This small molecule binds to this protein.
Small molecule (SMILES): CC(=O)N[C@H]1[C@H](O[C@H]2[C@H](O)[C@@H](NC(C)=O)CO[C@@H]2CO[C@@H]2O[C@@H](C)[C@@H](O)[C@@H](O)[C@@H]2O)O[C@H](CO)[C@@H](O)[C@@H]1O

Binding-site contacts:
Ligand atom C6 contacts residue HIS313 of chain 1.B at 3.8 Å.
Ligand atom C2 contacts residue ASN337 of chain 1.B at 2.5 Å.
Ligand atom O7 contacts residue ASN337 of chain 1.B at 3.3 Å (h-bond).
Ligand atom O5 contacts residue HIS313 of chain 1.B at 3.3 Å (h-bond).
Ligand atom C7 contacts residue GLU391 of chain 1.B at 3.8 Å.
Ligand atom O5 contacts residue ASN337 of chain 1.B at 2.4 Å (h-bond).
Ligand atom C6 contacts residue HIS313 of chain 1.B at 4.1 Å.
Ligand atom C1 contacts residue GLU391 of chain 1.B at 4.4 Å.
Ligand atom C1 contacts residue ASN337 of chain 1.B at 1.4 Å.
Ligand atom C5 contacts residue ASN337 of chain 1.B at 3.7 Å.
Ligand atom C5 contacts residue HIS313 of chain 1.B at 3.9 Å.
Ligand atom C2 contacts residue GLU391 of chain 1.B at 3.8 Å.
Ligand atom C4 contacts residue ASN337 of chain 1.B at 4.3 Å.
Ligand atom C8 contacts residue ARG389 of chain 1.B at 3.5 Å.
Ligand atom O6 contacts residue HIS313 of chain 1.B at 4.0 Å.
Ligand atom C7 contacts residue SER365 of chain 1.B at 4.3 Å.
Ligand atom C3 contacts residue GLU391 of chain 1.B at 3.7 Å.
Ligand atom C8 contacts residue SER365 of chain 1.B at 3.9 Å.
Ligand atom N2 contacts residue SER365 of chain 1.B at 4.2 Å.
Ligand atom C7 contacts residue ASN337 of chain 1.B at 3.4 Å.
Ligand atom N2 contacts residue GLU391 of chain 1.B at 2.9 Å (salt-bridge).
Ligand atom C5 contacts residue HIS313 of chain 1.B at 4.1 Å.
Ligand atom O5 contacts residue HIS313 of chain 1.B at 3.9 Å.
Ligand atom C8 contacts residue GLU363 of chain 1.B at 3.6 Å.
Ligand atom C3 contacts residue ASN337 of chain 1.B at 3.8 Å.
Ligand atom C8 contacts residue GLU391 of chain 1.B at 3.3 Å.
Ligand atom C1 contacts residue HIS313 of chain 1.B at 4.2 Å.
Ligand atom N2 contacts residue ASN337 of chain 1.B at 3.0 Å (h-bond).
Ligand atom C1 contacts residue HIS313 of chain 1.B at 4.4 Å.
Ligand atom O3 contacts residue GLU391 of chain 1.B at 4.0 Å.

Sequence of chain 1.B:
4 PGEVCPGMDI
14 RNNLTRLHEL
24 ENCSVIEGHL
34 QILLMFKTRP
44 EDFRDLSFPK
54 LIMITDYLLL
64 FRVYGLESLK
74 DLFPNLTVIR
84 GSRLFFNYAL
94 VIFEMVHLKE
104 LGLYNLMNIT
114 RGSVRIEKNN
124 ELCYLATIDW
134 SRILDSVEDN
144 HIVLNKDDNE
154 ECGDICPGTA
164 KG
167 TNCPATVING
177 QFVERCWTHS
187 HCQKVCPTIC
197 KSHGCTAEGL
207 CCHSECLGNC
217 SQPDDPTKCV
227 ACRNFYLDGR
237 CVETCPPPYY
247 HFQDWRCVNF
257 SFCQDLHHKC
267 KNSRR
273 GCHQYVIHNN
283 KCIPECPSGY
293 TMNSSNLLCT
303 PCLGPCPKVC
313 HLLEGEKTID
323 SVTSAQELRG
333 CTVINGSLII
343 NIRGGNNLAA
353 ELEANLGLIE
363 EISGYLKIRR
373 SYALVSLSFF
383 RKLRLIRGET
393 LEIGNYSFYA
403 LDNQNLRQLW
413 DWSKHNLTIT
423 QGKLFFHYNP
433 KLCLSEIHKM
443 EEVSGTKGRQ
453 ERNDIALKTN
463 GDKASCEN